Sequence of chain 1.A:
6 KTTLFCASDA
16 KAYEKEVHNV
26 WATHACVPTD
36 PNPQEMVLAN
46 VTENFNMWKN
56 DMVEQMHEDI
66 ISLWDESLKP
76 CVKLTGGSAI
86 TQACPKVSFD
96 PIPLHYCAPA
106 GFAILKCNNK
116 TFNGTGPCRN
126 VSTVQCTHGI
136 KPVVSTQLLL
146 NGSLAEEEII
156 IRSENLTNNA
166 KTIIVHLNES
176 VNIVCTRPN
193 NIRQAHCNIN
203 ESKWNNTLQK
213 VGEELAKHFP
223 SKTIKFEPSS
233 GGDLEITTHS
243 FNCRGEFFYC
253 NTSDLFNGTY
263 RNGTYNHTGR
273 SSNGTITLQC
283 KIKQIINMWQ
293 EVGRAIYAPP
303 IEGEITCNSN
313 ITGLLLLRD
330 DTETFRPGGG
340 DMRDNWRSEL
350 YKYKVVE

This protein binds this small molecule.
Small molecule (SMILES): [H]/N=C(/N)NC[C@@H]1[C@@H](NC(=O)C(=O)Nc2ccc(Cl)c(F)c2)c2ccc(CNC)cc2N1C(=O)OCC

Binding-site contacts:
Ligand atom C14 contacts residue GLY339 of chain 1.A at 3.5 Å.
Ligand atom N18 contacts residue GLU237 of chain 1.A at 3.5 Å.
Ligand atom C21 contacts residue ILE288 of chain 1.A at 3.5 Å (hydrophobic).
Ligand atom C19 contacts residue GLU237 of chain 1.A at 3.7 Å.
Ligand atom O27 contacts residue GLY339 of chain 1.A at 3.4 Å (h-bond).
Ligand atom C31 contacts residue MET290 of chain 1.A at 3.2 Å (hydrophobic).
Ligand atom C07 contacts residue GLY338 of chain 1.A at 3.7 Å.
Ligand atom F25 contacts residue VAL139 of chain 1.A at 3.5 Å.
Ligand atom N03 contacts residue GLY339 of chain 1.A at 3.1 Å (h-bond).
Ligand atom C24 contacts residue SER242 of chain 1.A at 3.5 Å.
Ligand atom O28 contacts residue MET290 of chain 1.A at 3.0 Å (h-bond).
Ligand atom O27 contacts residue MET341 of chain 1.A at 3.6 Å.
Ligand atom N18 contacts residue ASN289 of chain 1.A at 2.7 Å (h-bond).
Ligand atom C02 contacts residue GLY339 of chain 1.A at 3.6 Å.
Ligand atom N33 contacts residue MET290 of chain 1.A at 2.8 Å (h-bond).
Ligand atom N33 contacts residue GLU293 of chain 1.A at 3.2 Å (salt-bridge).
Ligand atom O28 contacts residue ASN289 of chain 1.A at 3.3 Å (h-bond).
Ligand atom C35 contacts residue TRP291 of chain 1.A at 3.4 Å (hydrophobic).
Ligand atom O01 contacts residue ASP340 of chain 1.A at 3.7 Å.
Ligand atom C16 contacts residue MET290 of chain 1.A at 3.6 Å (hydrophobic).
Ligand atom C20 contacts residue ASN289 of chain 1.A at 3.1 Å.
Ligand atom C04 contacts residue GLY339 of chain 1.A at 3.4 Å.
Ligand atom N30 contacts residue GLU293 of chain 1.A at 3.4 Å (salt-bridge).
Ligand atom N33 contacts residue GLY295 of chain 1.A at 3.4 Å (h-bond).
Ligand atom F25 contacts residue SER242 of chain 1.A at 3.2 Å.
Ligand atom C19 contacts residue ASN289 of chain 1.A at 3.4 Å.
Ligand atom CL23 contacts residue PHE243 of chain 1.A at 3.5 Å.
Ligand atom C06 contacts residue ILE238 of chain 1.A at 3.7 Å (hydrophobic).
Ligand atom C20 contacts residue ILE288 of chain 1.A at 3.4 Å (hydrophobic).
Ligand atom O34 contacts residue TRP291 of chain 1.A at 3.6 Å (h-bond).
Ligand atom F25 contacts residue SER140 of chain 1.A at 3.5 Å.
Ligand atom C31 contacts residue GLU293 of chain 1.A at 3.6 Å.
Ligand atom N30 contacts residue MET290 of chain 1.A at 2.9 Å (h-bond).
Ligand atom C13 contacts residue GLY339 of chain 1.A at 3.5 Å.
Ligand atom C17 contacts residue TRP291 of chain 1.A at 3.7 Å (hydrophobic).
Ligand atom C05 contacts residue GLY339 of chain 1.A at 3.6 Å.
Ligand atom N33 contacts residue VAL294 of chain 1.A at 3.6 Å.
Ligand atom O27 contacts residue TRP291 of chain 1.A at 3.6 Å.
Ligand atom CL23 contacts residue PHE249 of chain 1.A at 3.6 Å.
Ligand atom N15 contacts residue GLY339 of chain 1.A at 2.8 Å (h-bond).